Binding-site contacts:
Ligand atom N2 contacts residue VAL291 of chain 1.A at 3.6 Å (h-bond).
Ligand atom C1 contacts residue ASN292 of chain 1.A at 3.8 Å.
Ligand atom C7 contacts residue VAL291 of chain 1.A at 4.5 Å (hydrophobic).
Ligand atom C8 contacts residue VAL291 of chain 1.A at 4.3 Å (hydrophobic).
Ligand atom C8 contacts residue ASN39 of chain 1.A at 3.8 Å.
Ligand atom C6 contacts residue ASN292 of chain 1.A at 4.0 Å.
Ligand atom C1 contacts residue ASN279 of chain 1.A at 1.4 Å.
Ligand atom C1 contacts residue VAL291 of chain 1.A at 3.4 Å (hydrophobic).
Ligand atom C4 contacts residue ASN279 of chain 1.A at 4.2 Å.
Ligand atom C6 contacts residue GLU69 of chain 1.B at 4.3 Å.
Ligand atom C5 contacts residue VAL291 of chain 1.A at 4.5 Å (hydrophobic).
Ligand atom O5 contacts residue ASN292 of chain 1.A at 3.5 Å (h-bond).
Ligand atom C8 contacts residue ASN279 of chain 1.A at 4.3 Å.
Ligand atom O7 contacts residue ASN279 of chain 1.A at 3.0 Å (h-bond).
Ligand atom O5 contacts residue ASN279 of chain 1.A at 2.4 Å (h-bond).
Ligand atom C2 contacts residue VAL291 of chain 1.A at 3.9 Å (hydrophobic).
Ligand atom C3 contacts residue VAL291 of chain 1.A at 4.1 Å (hydrophobic).
Ligand atom C2 contacts residue ASN279 of chain 1.A at 2.4 Å.
Ligand atom C5 contacts residue ASN292 of chain 1.A at 3.7 Å.
Ligand atom C7 contacts residue ASN279 of chain 1.A at 3.1 Å.
Ligand atom C5 contacts residue ASN279 of chain 1.A at 3.7 Å.
Ligand atom C3 contacts residue ASN279 of chain 1.A at 3.8 Å.
Ligand atom N2 contacts residue ASN279 of chain 1.A at 2.9 Å (h-bond).
Ligand atom O5 contacts residue VAL291 of chain 1.A at 4.4 Å.

Sequence of chain 1.B:
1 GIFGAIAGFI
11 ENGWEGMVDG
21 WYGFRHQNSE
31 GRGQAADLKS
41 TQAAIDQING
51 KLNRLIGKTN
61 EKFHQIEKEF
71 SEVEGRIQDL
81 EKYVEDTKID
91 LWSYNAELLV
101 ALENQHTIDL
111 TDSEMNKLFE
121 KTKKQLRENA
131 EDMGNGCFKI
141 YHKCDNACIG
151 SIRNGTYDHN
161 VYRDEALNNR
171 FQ

Sequence of chain 1.A:
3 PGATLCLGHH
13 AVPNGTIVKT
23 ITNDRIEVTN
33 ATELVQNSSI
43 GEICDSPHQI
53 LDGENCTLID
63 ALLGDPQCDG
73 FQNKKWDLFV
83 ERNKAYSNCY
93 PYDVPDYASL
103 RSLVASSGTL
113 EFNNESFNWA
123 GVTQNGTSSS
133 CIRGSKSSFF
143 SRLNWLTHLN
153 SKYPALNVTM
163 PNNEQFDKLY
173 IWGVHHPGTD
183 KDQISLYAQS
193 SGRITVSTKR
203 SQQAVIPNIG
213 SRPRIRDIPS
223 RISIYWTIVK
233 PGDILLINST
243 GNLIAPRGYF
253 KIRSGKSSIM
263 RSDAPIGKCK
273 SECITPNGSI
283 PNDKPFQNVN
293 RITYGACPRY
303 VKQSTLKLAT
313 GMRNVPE

This protein binds this small molecule.
Small molecule (SMILES): CC(=O)N[C@@H]1[C@@H](O)[C@H](O)[C@@H](CO)O[C@H]1O